Binding-site contacts:
Ligand atom O6 contacts residue GLN93 of chain 1.C at 3.8 Å.
Ligand atom O5 contacts residue ASN110 of chain 1.C at 2.4 Å (h-bond).
Ligand atom O5 contacts residue GLN93 of chain 1.C at 3.8 Å.
Ligand atom C2 contacts residue ASN110 of chain 1.C at 2.5 Å.
Ligand atom C3 contacts residue ASN110 of chain 1.C at 3.8 Å.
Ligand atom N2 contacts residue ASP117 of chain 1.B at 4.0 Å.
Ligand atom C5 contacts residue ASN110 of chain 1.C at 3.7 Å.
Ligand atom C4 contacts residue ASN110 of chain 1.C at 4.2 Å.
Ligand atom O7 contacts residue ASP117 of chain 1.B at 4.0 Å.
Ligand atom N2 contacts residue ASN110 of chain 1.C at 3.0 Å (h-bond).
Ligand atom C1 contacts residue GLN93 of chain 1.C at 4.4 Å.
Ligand atom C8 contacts residue ASN110 of chain 1.C at 4.1 Å.
Ligand atom C6 contacts residue GLN93 of chain 1.C at 3.9 Å.
Ligand atom C8 contacts residue ARG119 of chain 1.C at 4.0 Å.
Ligand atom O7 contacts residue ARG119 of chain 1.C at 3.5 Å.
Ligand atom C5 contacts residue GLN93 of chain 1.C at 3.9 Å.
Ligand atom C7 contacts residue ARG119 of chain 1.C at 4.0 Å.
Ligand atom C1 contacts residue ASN110 of chain 1.C at 1.4 Å.
Ligand atom C7 contacts residue ASN110 of chain 1.C at 3.7 Å.

Sequence of chain 1.C:
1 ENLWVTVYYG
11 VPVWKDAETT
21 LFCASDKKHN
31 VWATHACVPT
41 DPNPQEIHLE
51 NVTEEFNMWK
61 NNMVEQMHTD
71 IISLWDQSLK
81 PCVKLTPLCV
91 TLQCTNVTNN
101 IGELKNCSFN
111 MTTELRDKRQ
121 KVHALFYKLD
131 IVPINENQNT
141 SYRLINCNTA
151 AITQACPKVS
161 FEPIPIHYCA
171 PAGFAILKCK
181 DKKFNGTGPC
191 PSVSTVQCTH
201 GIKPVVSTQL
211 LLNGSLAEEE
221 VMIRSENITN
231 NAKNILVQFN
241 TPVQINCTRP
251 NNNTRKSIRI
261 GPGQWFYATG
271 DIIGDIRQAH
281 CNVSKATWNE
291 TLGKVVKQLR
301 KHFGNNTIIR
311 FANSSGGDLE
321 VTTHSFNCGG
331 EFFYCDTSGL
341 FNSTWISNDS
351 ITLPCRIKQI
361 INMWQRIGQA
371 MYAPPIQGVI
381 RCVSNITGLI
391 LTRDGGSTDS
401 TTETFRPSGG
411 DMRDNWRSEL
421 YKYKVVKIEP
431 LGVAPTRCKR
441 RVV

The small molecule below binds the protein below.
Small molecule (SMILES): CC(=O)N[C@@H]1[C@@H](O)[C@H](O)[C@@H](CO)O[C@H]1O

Sequence of chain 1.B:
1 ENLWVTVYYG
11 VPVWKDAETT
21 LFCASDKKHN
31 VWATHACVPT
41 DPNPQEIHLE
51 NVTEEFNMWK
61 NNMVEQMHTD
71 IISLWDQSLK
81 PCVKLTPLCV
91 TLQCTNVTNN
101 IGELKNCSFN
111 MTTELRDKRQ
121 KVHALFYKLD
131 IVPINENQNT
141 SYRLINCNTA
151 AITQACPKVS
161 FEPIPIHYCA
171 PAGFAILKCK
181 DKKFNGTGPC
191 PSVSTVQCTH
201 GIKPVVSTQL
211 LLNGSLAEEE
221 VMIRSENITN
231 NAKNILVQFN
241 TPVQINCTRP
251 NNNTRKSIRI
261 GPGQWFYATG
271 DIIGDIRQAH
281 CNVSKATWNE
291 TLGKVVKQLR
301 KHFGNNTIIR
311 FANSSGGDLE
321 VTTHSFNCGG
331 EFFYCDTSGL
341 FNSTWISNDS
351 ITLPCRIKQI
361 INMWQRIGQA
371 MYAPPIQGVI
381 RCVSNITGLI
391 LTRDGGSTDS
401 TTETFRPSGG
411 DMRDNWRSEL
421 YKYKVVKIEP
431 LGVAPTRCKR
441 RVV